Binding-site contacts:
Ligand atom C6 contacts residue MET151 of chain 57.A at 4.5 Å (hydrophobic).
Ligand atom C5 contacts residue MET151 of chain 57.A at 3.8 Å (hydrophobic).
Ligand atom C1 contacts residue THR156 of chain 57.A at 4.3 Å.
Ligand atom O5 contacts residue ASN154 of chain 57.A at 2.3 Å (h-bond).
Ligand atom C6 contacts residue ASP161 of chain 57.A at 3.6 Å.
Ligand atom C8 contacts residue ASN157 of chain 57.A at 3.9 Å.
Ligand atom O6 contacts residue THR156 of chain 57.A at 4.5 Å.
Ligand atom O5 contacts residue ASN157 of chain 57.A at 4.3 Å.
Ligand atom O5 contacts residue MET151 of chain 57.A at 3.9 Å.
Ligand atom C8 contacts residue THR156 of chain 57.A at 4.5 Å.
Ligand atom C3 contacts residue ASN154 of chain 57.A at 3.8 Å.
Ligand atom C7 contacts residue ASN154 of chain 57.A at 3.7 Å.
Ligand atom C6 contacts residue ASN157 of chain 57.A at 3.5 Å.
Ligand atom C3 contacts residue MET151 of chain 57.A at 4.0 Å (hydrophobic).
Ligand atom C5 contacts residue THR156 of chain 57.A at 4.2 Å.
Ligand atom C6 contacts residue THR156 of chain 57.A at 3.7 Å.
Ligand atom O5 contacts residue THR156 of chain 57.A at 4.0 Å.
Ligand atom C1 contacts residue GLY150 of chain 57.A at 3.9 Å.
Ligand atom C1 contacts residue ASN154 of chain 57.A at 1.4 Å.
Ligand atom O6 contacts residue MET151 of chain 57.A at 4.2 Å.
Ligand atom C5 contacts residue THR156 of chain 57.A at 3.9 Å.
Ligand atom C8 contacts residue GLY150 of chain 57.A at 3.8 Å.
Ligand atom O7 contacts residue GLY150 of chain 57.A at 2.9 Å (h-bond).
Ligand atom C2 contacts residue MET151 of chain 57.A at 4.2 Å (hydrophobic).
Ligand atom C6 contacts residue THR156 of chain 57.A at 4.0 Å.
Ligand atom O7 contacts residue ASN154 of chain 57.A at 4.0 Å.
Ligand atom O5 contacts residue THR156 of chain 57.A at 4.0 Å.
Ligand atom C5 contacts residue ASN154 of chain 57.A at 3.6 Å.
Ligand atom N2 contacts residue ASN154 of chain 57.A at 2.9 Å (h-bond).
Ligand atom C2 contacts residue ASN154 of chain 57.A at 2.4 Å.
Ligand atom O7 contacts residue HIS148 of chain 57.A at 3.6 Å (h-bond).
Ligand atom C1 contacts residue MET151 of chain 57.A at 4.1 Å (hydrophobic).
Ligand atom C2 contacts residue GLY150 of chain 57.A at 3.8 Å.
Ligand atom N2 contacts residue GLY150 of chain 57.A at 3.5 Å (h-bond).
Ligand atom O7 contacts residue THR156 of chain 57.A at 4.5 Å.
Ligand atom C4 contacts residue MET151 of chain 57.A at 3.9 Å (hydrophobic).
Ligand atom C4 contacts residue ASN154 of chain 57.A at 4.2 Å.
Ligand atom C7 contacts residue GLY150 of chain 57.A at 3.1 Å.

The protein below binds the small molecule below.
Small molecule (SMILES): CC(=O)N[C@H]1[C@H](O[C@H]2[C@H](O)[C@@H](NC(C)=O)CO[C@@H]2CO[C@@H]2O[C@@H](C)[C@@H](O)[C@@H](O)[C@@H]2O)O[C@H](CO)[C@@H](O)[C@@H]1O

Sequence of chain 57.A:
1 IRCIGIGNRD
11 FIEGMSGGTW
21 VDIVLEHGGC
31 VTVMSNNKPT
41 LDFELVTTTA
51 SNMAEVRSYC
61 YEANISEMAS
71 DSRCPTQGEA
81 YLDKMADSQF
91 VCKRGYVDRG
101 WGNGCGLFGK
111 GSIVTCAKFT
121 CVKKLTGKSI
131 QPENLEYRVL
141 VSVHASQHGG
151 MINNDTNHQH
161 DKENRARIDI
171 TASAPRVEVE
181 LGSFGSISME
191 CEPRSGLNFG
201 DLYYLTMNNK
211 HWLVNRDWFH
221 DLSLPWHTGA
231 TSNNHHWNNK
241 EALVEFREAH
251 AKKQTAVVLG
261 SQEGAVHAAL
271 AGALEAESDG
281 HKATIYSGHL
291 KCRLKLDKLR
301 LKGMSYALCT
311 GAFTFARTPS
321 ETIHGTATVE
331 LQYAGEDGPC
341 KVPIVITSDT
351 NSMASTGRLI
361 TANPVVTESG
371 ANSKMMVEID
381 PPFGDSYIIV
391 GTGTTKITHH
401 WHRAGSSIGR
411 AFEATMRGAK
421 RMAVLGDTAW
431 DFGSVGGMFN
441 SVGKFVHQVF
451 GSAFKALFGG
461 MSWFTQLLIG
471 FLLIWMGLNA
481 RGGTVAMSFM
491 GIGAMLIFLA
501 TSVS